This small molecule binds to this protein.
Small molecule (SMILES): N=C(NO)NCCC[C@H](N)C(=O)O

Sequence of chain 2.B:
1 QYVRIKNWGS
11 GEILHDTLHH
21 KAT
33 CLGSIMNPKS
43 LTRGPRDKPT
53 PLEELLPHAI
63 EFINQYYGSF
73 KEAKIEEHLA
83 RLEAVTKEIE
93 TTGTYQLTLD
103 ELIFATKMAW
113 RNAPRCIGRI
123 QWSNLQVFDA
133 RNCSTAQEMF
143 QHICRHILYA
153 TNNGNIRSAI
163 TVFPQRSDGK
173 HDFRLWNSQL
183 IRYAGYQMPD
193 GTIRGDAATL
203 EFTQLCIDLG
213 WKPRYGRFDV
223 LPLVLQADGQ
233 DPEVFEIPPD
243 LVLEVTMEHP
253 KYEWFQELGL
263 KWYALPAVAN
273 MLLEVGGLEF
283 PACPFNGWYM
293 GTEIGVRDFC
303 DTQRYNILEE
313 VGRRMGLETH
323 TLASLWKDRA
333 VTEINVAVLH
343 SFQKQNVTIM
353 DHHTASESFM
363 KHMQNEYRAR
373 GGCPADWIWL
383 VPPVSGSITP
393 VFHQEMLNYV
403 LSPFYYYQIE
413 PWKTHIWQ

Binding-site contacts:
Ligand atom CB contacts residue GLN181 of chain 2.B at 4.0 Å.
Ligand atom CD contacts residue VAL270 of chain 2.B at 3.8 Å (hydrophobic).
Ligand atom O contacts residue GLN181 of chain 2.B at 3.2 Å (h-bond).
Ligand atom OH1 contacts residue PRO268 of chain 2.B at 4.1 Å.
Ligand atom CZ contacts residue PRO268 of chain 2.B at 3.7 Å (hydrophobic).
Ligand atom N contacts residue HEM1 of chain 2.G at 3.1 Å (h-bond).
Ligand atom NH1 contacts residue HEM1 of chain 2.G at 3.6 Å.
Ligand atom CA contacts residue GLN181 of chain 2.B at 4.0 Å.
Ligand atom CZ contacts residue GLU295 of chain 2.B at 3.5 Å.
Ligand atom O contacts residue TYR265 of chain 2.B at 3.7 Å.
Ligand atom C contacts residue ASP300 of chain 2.B at 3.7 Å.
Ligand atom CB contacts residue TYR291 of chain 2.B at 4.0 Å (hydrophobic).
Ligand atom NE contacts residue HEM1 of chain 2.G at 4.0 Å.
Ligand atom NH2 contacts residue TYR291 of chain 2.B at 4.0 Å.
Ligand atom NH2 contacts residue TRP290 of chain 2.B at 2.9 Å (h-bond).
Ligand atom CZ contacts residue HEM1 of chain 2.G at 3.7 Å.
Ligand atom CD contacts residue PRO268 of chain 2.B at 3.9 Å (hydrophobic).
Ligand atom CB contacts residue GLU295 of chain 2.B at 3.3 Å.
Ligand atom OXT contacts residue ASP300 of chain 2.B at 2.8 Å (salt-bridge).
Ligand atom CD contacts residue GLU295 of chain 2.B at 3.8 Å.
Ligand atom NE contacts residue GLU295 of chain 2.B at 2.8 Å (salt-bridge).
Ligand atom OH1 contacts residue GLY289 of chain 2.B at 3.2 Å (h-bond).
Ligand atom CA contacts residue HEM1 of chain 2.G at 3.9 Å.
Ligand atom NH2 contacts residue PRO268 of chain 2.B at 4.0 Å.
Ligand atom N contacts residue GLU295 of chain 2.B at 2.9 Å (salt-bridge).
Ligand atom C contacts residue TYR291 of chain 2.B at 3.4 Å (hydrophobic).
Ligand atom OH1 contacts residue TRP290 of chain 2.B at 3.8 Å.
Ligand atom NH2 contacts residue GLU295 of chain 2.B at 2.9 Å (salt-bridge).
Ligand atom OXT contacts residue GLU295 of chain 2.B at 3.5 Å.
Ligand atom O contacts residue ASP300 of chain 2.B at 3.8 Å.
Ligand atom CG contacts residue GLU295 of chain 2.B at 3.5 Å.
Ligand atom NE contacts residue PRO268 of chain 2.B at 3.6 Å.
Ligand atom NH2 contacts residue HEM1 of chain 2.G at 3.2 Å.
Ligand atom OXT contacts residue TYR291 of chain 2.B at 3.0 Å.
Ligand atom CA contacts residue GLU295 of chain 2.B at 3.6 Å.
Ligand atom OH1 contacts residue HEM1 of chain 2.G at 3.1 Å (h-bond).
Ligand atom CZ contacts residue TRP290 of chain 2.B at 4.0 Å (hydrophobic).
Ligand atom O contacts residue TYR291 of chain 2.B at 3.0 Å (h-bond).
Ligand atom C contacts residue GLN181 of chain 2.B at 4.0 Å.
Ligand atom CG contacts residue HEM1 of chain 2.G at 3.7 Å.